Binding-site contacts:
Ligand atom N2 contacts residue THR167 of chain 2.A at 4.3 Å.
Ligand atom C2 contacts residue ASN165 of chain 2.A at 2.5 Å.
Ligand atom C1 contacts residue ASN165 of chain 2.A at 1.4 Å.
Ligand atom C7 contacts residue PHE83 of chain 2.A at 3.8 Å (hydrophobic).
Ligand atom C5 contacts residue ASN165 of chain 2.A at 3.5 Å.
Ligand atom O5 contacts residue ASN165 of chain 2.A at 2.2 Å (h-bond).
Ligand atom C8 contacts residue THR167 of chain 2.A at 4.5 Å.
Ligand atom C8 contacts residue TRP13 of chain 2.A at 3.9 Å (hydrophobic).
Ligand atom C1 contacts residue THR167 of chain 2.A at 4.2 Å.
Ligand atom C8 contacts residue THR140 of chain 2.A at 3.1 Å.
Ligand atom N2 contacts residue PHE83 of chain 2.A at 4.4 Å.
Ligand atom O7 contacts residue PHE83 of chain 2.A at 3.9 Å.
Ligand atom C8 contacts residue VAL111 of chain 2.A at 3.8 Å (hydrophobic).
Ligand atom N2 contacts residue ASN165 of chain 2.A at 3.4 Å (h-bond).
Ligand atom C4 contacts residue ASN165 of chain 2.A at 4.0 Å.
Ligand atom O5 contacts residue PHE163 of chain 2.A at 3.9 Å.
Ligand atom C7 contacts residue THR140 of chain 2.A at 4.2 Å.
Ligand atom C7 contacts residue ASN165 of chain 2.A at 4.0 Å.
Ligand atom O7 contacts residue ASN165 of chain 2.A at 4.1 Å.
Ligand atom C5 contacts residue PHE163 of chain 2.A at 3.7 Å (hydrophobic).
Ligand atom C3 contacts residue ASN165 of chain 2.A at 3.8 Å.
Ligand atom C3 contacts residue THR140 of chain 2.A at 4.3 Å.
Ligand atom O4 contacts residue THR140 of chain 2.A at 3.8 Å.
Ligand atom O7 contacts residue TRP13 of chain 2.A at 4.2 Å.
Ligand atom C6 contacts residue ASN165 of chain 2.A at 4.5 Å.
Ligand atom C8 contacts residue PHE83 of chain 2.A at 3.5 Å (hydrophobic).
Ligand atom C6 contacts residue PHE163 of chain 2.A at 3.9 Å (hydrophobic).
Ligand atom O7 contacts residue PHE163 of chain 2.A at 3.9 Å.

A protein and the small-molecule ligand that binds it are described below.
Small molecule (SMILES): CC(=O)N[C@H]1[C@H](O[C@H]2[C@H](O)[C@@H](NC(C)=O)CO[C@@H]2CO)O[C@H](CO)[C@@H](O[C@@H]2O[C@H](CO[C@H]3O[C@H](CO)[C@@H](O)[C@H](O)[C@@H]3O)[C@@H](O)[C@H](O[C@H]3O[C@H](CO)[C@@H](O)[C@H](O)[C@@H]3O)[C@@H]2O)[C@@H]1O

Sequence of chain 2.A:
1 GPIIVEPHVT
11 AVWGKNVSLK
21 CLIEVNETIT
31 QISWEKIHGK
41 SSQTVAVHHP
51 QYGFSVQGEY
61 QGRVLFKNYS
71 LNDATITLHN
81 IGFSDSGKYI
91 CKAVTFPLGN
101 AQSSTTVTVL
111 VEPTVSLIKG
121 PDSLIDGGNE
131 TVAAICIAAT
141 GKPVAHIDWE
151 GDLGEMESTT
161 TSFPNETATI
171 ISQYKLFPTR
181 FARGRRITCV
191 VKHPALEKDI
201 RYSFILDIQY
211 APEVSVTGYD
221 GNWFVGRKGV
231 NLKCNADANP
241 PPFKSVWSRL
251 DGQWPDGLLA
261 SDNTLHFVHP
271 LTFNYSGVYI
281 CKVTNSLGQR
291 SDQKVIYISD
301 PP